Binding-site contacts:
Ligand atom O16 contacts residue THR32 of chain 1.F at 3.1 Å (h-bond).
Ligand atom N4 contacts residue GLY22 of chain 1.F at 3.4 Å.
Ligand atom C10 contacts residue GLY22 of chain 1.F at 3.6 Å.
Ligand atom N12 contacts residue 95D1 of chain 1.P at 3.4 Å.
Ligand atom BR22 contacts residue MET19 of chain 1.F at 3.4 Å.
Ligand atom N6 contacts residue GLY29 of chain 1.F at 3.2 Å (h-bond).
Ligand atom C14 contacts residue ARG23 of chain 1.F at 3.3 Å.
Ligand atom O19 contacts residue THR32 of chain 1.F at 2.5 Å (h-bond).
Ligand atom C25 contacts residue GLY22 of chain 1.F at 3.5 Å.
Ligand atom S1 contacts residue LEU31 of chain 1.F at 3.6 Å.
Ligand atom C24 contacts residue ARG141 of chain 1.F at 3.6 Å.
Ligand atom C24 contacts residue ALA25 of chain 1.F at 3.7 Å (hydrophobic).
Ligand atom N26 contacts residue CYS180 of chain 1.F at 2.8 Å (h-bond).
Ligand atom C10 contacts residue GLY29 of chain 1.F at 3.1 Å.
Ligand atom O15 contacts residue GLY27 of chain 1.F at 3.4 Å.
Ligand atom N26 contacts residue ASP179 of chain 1.F at 3.4 Å.
Ligand atom C10 contacts residue THR32 of chain 1.F at 3.7 Å.
Ligand atom N6 contacts residue THR28 of chain 1.F at 3.5 Å (h-bond).
Ligand atom O16 contacts residue GLY29 of chain 1.F at 3.5 Å (h-bond).
Ligand atom C2 contacts residue LEU31 of chain 1.F at 3.5 Å (hydrophobic).
Ligand atom N11 contacts residue GLY27 of chain 1.F at 3.0 Å (h-bond).
Ligand atom O21 contacts residue MET178 of chain 1.F at 3.6 Å.
Ligand atom C14 contacts residue 95D1 of chain 1.P at 3.2 Å.
Ligand atom C5 contacts residue LEU31 of chain 1.F at 3.5 Å (hydrophobic).
Ligand atom N11 contacts residue GLY22 of chain 1.F at 3.3 Å (h-bond).
Ligand atom C5 contacts residue GLY22 of chain 1.F at 3.3 Å.
Ligand atom C27 contacts residue ALA25 of chain 1.F at 3.4 Å (hydrophobic).
Ligand atom O16 contacts residue LEU31 of chain 1.F at 2.9 Å (h-bond).
Ligand atom C3 contacts residue LEU31 of chain 1.F at 3.5 Å (hydrophobic).
Ligand atom O19 contacts residue GLY22 of chain 1.F at 3.6 Å.
Ligand atom N4 contacts residue LEU31 of chain 1.F at 3.7 Å.
Ligand atom O16 contacts residue GLU30 of chain 1.F at 3.6 Å (salt-bridge).
Ligand atom S8 contacts residue THR32 of chain 1.F at 3.2 Å (h-bond).
Ligand atom O19 contacts residue GLY29 of chain 1.F at 3.4 Å.
Ligand atom C13 contacts residue 95D1 of chain 1.P at 3.4 Å.
Ligand atom N6 contacts residue GLY27 of chain 1.F at 3.0 Å.
Ligand atom C27 contacts residue ARG141 of chain 1.F at 3.5 Å.
Ligand atom C7 contacts residue 95D1 of chain 1.P at 3.7 Å.
Ligand atom C9 contacts residue LEU31 of chain 1.F at 3.6 Å (hydrophobic).
Ligand atom N11 contacts residue GLY29 of chain 1.F at 3.3 Å (h-bond).

Sequence of chain 1.H:
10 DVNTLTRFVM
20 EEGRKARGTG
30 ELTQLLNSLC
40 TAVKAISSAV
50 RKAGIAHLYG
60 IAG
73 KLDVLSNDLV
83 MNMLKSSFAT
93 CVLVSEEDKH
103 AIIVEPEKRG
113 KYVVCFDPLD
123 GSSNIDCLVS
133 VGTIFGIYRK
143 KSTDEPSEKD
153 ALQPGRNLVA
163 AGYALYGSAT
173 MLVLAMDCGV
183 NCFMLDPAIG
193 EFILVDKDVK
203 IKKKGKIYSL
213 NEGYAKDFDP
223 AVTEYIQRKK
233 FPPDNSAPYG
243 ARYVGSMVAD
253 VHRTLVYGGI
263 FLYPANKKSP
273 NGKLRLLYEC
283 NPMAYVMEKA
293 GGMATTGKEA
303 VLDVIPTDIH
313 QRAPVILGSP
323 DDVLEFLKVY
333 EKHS

This small molecule binds to this protein.
Small molecule (SMILES): Cn1cc(S(=O)(=O)NC(=O)Nc2ncc(Br)s2)c2cccc(OCC(N)=O)c21

Sequence of chain 1.F:
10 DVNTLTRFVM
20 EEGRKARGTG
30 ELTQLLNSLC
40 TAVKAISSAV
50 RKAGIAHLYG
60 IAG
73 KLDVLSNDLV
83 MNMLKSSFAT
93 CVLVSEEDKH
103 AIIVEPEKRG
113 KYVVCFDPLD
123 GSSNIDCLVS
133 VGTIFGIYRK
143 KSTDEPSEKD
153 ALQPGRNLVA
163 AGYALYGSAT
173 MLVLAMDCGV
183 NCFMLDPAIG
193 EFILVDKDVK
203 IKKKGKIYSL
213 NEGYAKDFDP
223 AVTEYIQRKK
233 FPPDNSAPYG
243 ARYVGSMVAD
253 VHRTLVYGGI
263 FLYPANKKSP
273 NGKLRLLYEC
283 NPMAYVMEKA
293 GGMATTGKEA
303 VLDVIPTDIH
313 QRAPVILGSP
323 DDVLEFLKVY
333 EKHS